Sequence of chain 1.B:
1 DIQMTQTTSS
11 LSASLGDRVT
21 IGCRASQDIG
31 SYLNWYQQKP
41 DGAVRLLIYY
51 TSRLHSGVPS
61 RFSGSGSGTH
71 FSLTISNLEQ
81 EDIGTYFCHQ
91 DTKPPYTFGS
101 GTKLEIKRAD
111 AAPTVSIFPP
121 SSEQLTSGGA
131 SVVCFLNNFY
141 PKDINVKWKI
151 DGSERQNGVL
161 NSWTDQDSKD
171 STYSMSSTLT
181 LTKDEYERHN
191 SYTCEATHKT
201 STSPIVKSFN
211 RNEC

Sequence of chain 1.A:
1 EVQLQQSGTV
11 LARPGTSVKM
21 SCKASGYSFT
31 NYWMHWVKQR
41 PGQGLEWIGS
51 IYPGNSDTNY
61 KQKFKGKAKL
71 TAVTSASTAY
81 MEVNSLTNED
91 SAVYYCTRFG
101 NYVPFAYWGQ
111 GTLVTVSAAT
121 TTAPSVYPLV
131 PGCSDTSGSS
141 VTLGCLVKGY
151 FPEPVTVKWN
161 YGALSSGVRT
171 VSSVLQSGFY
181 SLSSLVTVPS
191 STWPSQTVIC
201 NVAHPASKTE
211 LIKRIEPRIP

Binding-site contacts:
Ligand atom O2 contacts residue TYR50 of chain 1.B at 3.7 Å.
Ligand atom O5 contacts residue TYR102 of chain 1.A at 3.5 Å.
Ligand atom C2 contacts residue TYR50 of chain 1.B at 4.2 Å (hydrophobic).
Ligand atom C1 contacts residue PHE99 of chain 1.A at 4.2 Å (hydrophobic).
Ligand atom C2 contacts residue TYR102 of chain 1.A at 4.0 Å (hydrophobic).
Ligand atom O3 contacts residue ASP91 of chain 1.B at 2.6 Å (salt-bridge).
Ligand atom C1 contacts residue TYR49 of chain 1.B at 4.1 Å (hydrophobic).
Ligand atom O5 contacts residue GLY100 of chain 1.A at 4.2 Å.
Ligand atom C4 contacts residue ASN101 of chain 1.A at 3.7 Å.
Ligand atom C3 contacts residue PHE99 of chain 1.A at 4.0 Å (hydrophobic).
Ligand atom O2 contacts residue PRO104 of chain 1.A at 3.6 Å.
Ligand atom O3 contacts residue PHE99 of chain 1.A at 3.5 Å.
Ligand atom O1 contacts residue TYR50 of chain 1.B at 3.3 Å.
Ligand atom O5 contacts residue PHE99 of chain 1.A at 3.8 Å.
Ligand atom C5 contacts residue ASN101 of chain 1.A at 4.2 Å.
Ligand atom C6 contacts residue TYR102 of chain 1.A at 3.9 Å (hydrophobic).
Ligand atom C1 contacts residue VAL103 of chain 1.A at 4.2 Å (hydrophobic).
Ligand atom C6 contacts residue TYR50 of chain 1.B at 4.0 Å (hydrophobic).
Ligand atom C1 contacts residue TYR102 of chain 1.A at 3.5 Å (hydrophobic).
Ligand atom C5 contacts residue VAL103 of chain 1.A at 3.9 Å (hydrophobic).
Ligand atom C3 contacts residue PRO104 of chain 1.A at 4.0 Å (hydrophobic).
Ligand atom O4 contacts residue PHE99 of chain 1.A at 4.0 Å.
Ligand atom O4 contacts residue ASN101 of chain 1.A at 3.9 Å.
Ligand atom O3 contacts residue TYR102 of chain 1.A at 3.2 Å (h-bond).
Ligand atom O4 contacts residue VAL103 of chain 1.A at 3.7 Å.
Ligand atom C3 contacts residue VAL103 of chain 1.A at 4.0 Å (hydrophobic).
Ligand atom C5 contacts residue TYR102 of chain 1.A at 3.9 Å (hydrophobic).
Ligand atom O2 contacts residue ASN34 of chain 1.B at 3.6 Å (h-bond).
Ligand atom O4 contacts residue TYR102 of chain 1.A at 3.2 Å.
Ligand atom C3 contacts residue ASP91 of chain 1.B at 3.6 Å.
Ligand atom C5 contacts residue PHE99 of chain 1.A at 3.6 Å (hydrophobic).
Ligand atom O4 contacts residue GLY100 of chain 1.A at 4.2 Å.
Ligand atom O2 contacts residue ASP91 of chain 1.B at 3.9 Å.
Ligand atom O2 contacts residue TYR49 of chain 1.B at 3.6 Å.
Ligand atom O3 contacts residue TYR32 of chain 1.B at 4.2 Å.
Ligand atom O5 contacts residue ASN101 of chain 1.A at 3.7 Å.
Ligand atom C2 contacts residue ASP91 of chain 1.B at 4.1 Å.
Ligand atom C1 contacts residue TYR102 of chain 1.A at 3.9 Å (hydrophobic).
Ligand atom C4 contacts residue TYR102 of chain 1.A at 4.2 Å (hydrophobic).
Ligand atom O4 contacts residue TYR102 of chain 1.A at 3.3 Å (h-bond).

A small-molecule ligand and the protein it binds are described below.
Small molecule (SMILES): CO[C@H]1O[C@H](CO[C@H]2O[C@H](CO)[C@@H](O[C@H]3O[C@H](CO)[C@@H](O)[C@@H]3O[C@@H]3O[C@H](CO)[C@@H](O)[C@@H]3O)[C@@H]2O)[C@@H](O)[C@@H]1O